Binding-site contacts:
Ligand atom C3 contacts residue HIS299 of chain 1.C at 3.8 Å.
Ligand atom C7 contacts residue ASN301 of chain 1.C at 3.4 Å.
Ligand atom C7 contacts residue THR267 of chain 1.C at 4.1 Å.
Ligand atom C1 contacts residue HIS299 of chain 1.C at 3.5 Å.
Ligand atom C3 contacts residue ASN301 of chain 1.C at 4.0 Å.
Ligand atom O5 contacts residue ASN301 of chain 1.C at 2.3 Å (h-bond).
Ligand atom O7 contacts residue ASN301 of chain 1.C at 3.3 Å (h-bond).
Ligand atom O7 contacts residue HIS299 of chain 1.C at 3.9 Å.
Ligand atom O5 contacts residue THR383 of chain 1.C at 4.5 Å.
Ligand atom O3 contacts residue HIS299 of chain 1.C at 4.3 Å.
Ligand atom C2 contacts residue ASN301 of chain 1.C at 2.7 Å.
Ligand atom C4 contacts residue ASN301 of chain 1.C at 4.3 Å.
Ligand atom C2 contacts residue HIS299 of chain 1.C at 3.2 Å.
Ligand atom C5 contacts residue ASN301 of chain 1.C at 3.6 Å.
Ligand atom C1 contacts residue THR383 of chain 1.C at 4.3 Å.
Ligand atom O6 contacts residue ASN301 of chain 1.C at 4.4 Å.
Ligand atom C8 contacts residue HIS299 of chain 1.C at 2.7 Å.
Ligand atom C8 contacts residue THR267 of chain 1.C at 2.7 Å.
Ligand atom N2 contacts residue HIS299 of chain 1.C at 2.1 Å.
Ligand atom C7 contacts residue HIS299 of chain 1.C at 2.7 Å.
Ligand atom N2 contacts residue ASN301 of chain 1.C at 3.1 Å (h-bond).
Ligand atom O6 contacts residue SER381 of chain 1.C at 3.4 Å (h-bond).
Ligand atom C1 contacts residue ASN301 of chain 1.C at 1.5 Å.

Sequence of chain 1.C:
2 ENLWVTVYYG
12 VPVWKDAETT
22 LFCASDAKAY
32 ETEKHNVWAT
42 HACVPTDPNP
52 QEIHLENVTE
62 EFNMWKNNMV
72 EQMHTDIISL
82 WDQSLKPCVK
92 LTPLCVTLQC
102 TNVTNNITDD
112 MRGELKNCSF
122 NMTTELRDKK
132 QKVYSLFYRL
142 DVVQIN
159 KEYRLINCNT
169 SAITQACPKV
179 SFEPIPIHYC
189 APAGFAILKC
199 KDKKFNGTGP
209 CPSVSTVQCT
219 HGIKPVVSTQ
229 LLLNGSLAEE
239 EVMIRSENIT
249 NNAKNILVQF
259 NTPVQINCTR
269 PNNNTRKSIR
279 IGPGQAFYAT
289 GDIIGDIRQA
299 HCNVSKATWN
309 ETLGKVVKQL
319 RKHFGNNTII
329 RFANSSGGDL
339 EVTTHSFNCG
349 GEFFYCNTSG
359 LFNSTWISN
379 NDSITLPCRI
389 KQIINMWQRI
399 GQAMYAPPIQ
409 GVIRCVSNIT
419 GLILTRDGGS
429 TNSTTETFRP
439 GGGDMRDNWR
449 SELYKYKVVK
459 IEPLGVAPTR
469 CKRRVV

This small molecule binds to this protein.
Small molecule (SMILES): CC(=O)N[C@H]1[C@H](O[C@H]2[C@H](O)[C@@H](NC(C)=O)CO[C@@H]2CO)O[C@H](CO)[C@@H](O)[C@@H]1O